Sequence of chain 1.C:
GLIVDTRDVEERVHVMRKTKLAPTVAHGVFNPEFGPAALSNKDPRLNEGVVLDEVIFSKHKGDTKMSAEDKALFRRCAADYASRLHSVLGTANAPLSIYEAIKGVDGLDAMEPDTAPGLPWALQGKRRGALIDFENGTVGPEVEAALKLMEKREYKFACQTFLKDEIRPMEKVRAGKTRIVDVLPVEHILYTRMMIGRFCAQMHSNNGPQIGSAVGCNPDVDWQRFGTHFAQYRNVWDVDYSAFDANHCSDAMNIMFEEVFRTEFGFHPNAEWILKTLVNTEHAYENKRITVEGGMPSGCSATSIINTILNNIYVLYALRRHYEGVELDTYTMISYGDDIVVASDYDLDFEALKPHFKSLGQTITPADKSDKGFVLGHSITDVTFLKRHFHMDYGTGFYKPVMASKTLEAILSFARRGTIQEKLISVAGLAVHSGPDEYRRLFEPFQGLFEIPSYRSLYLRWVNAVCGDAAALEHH

Binding-site contacts:
Ligand atom N1 contacts residue G4 of chain 1.A at 3.3 Å (h-bond).
Ligand atom O3G contacts residue ALA243 of chain 1.C at 3.4 Å (h-bond).
Ligand atom PG contacts residue SER242 of chain 1.C at 3.6 Å.
Ligand atom O2B contacts residue ASP338 of chain 1.C at 2.4 Å (salt-bridge).
Ligand atom C1' contacts residue ASP245 of chain 1.C at 3.6 Å.
Ligand atom O1B contacts residue ALA243 of chain 1.C at 2.9 Å.
Ligand atom O3 contacts residue G4 of chain 1.A at 3.6 Å.
Ligand atom N4 contacts residue G4 of chain 1.A at 3.0 Å (h-bond).
Ligand atom O3 contacts residue SER298 of chain 1.C at 2.9 Å.
Ligand atom C5' contacts residue C6 of chain 1.B at 3.4 Å.
Ligand atom N2 contacts residue G4 of chain 1.A at 3.2 Å (h-bond).
Ligand atom C3 contacts residue G4 of chain 1.A at 3.0 Å.
Ligand atom O2B contacts residue PHE244 of chain 1.C at 3.6 Å (h-bond).
Ligand atom C3' contacts residue ASP245 of chain 1.C at 3.0 Å.
Ligand atom PB contacts residue ALA243 of chain 1.C at 3.2 Å.
Ligand atom C6 contacts residue U3 of chain 1.A at 3.3 Å.
Ligand atom PG contacts residue ALA243 of chain 1.C at 3.7 Å.
Ligand atom O1B contacts residue PHE244 of chain 1.C at 3.5 Å (h-bond).
Ligand atom O3 contacts residue U3 of chain 1.A at 3.1 Å (h-bond).
Ligand atom O2A contacts residue ASP338 of chain 1.C at 2.9 Å (salt-bridge).
Ligand atom C5 contacts residue C6 of chain 1.B at 3.3 Å.
Ligand atom O3B contacts residue ALA243 of chain 1.C at 2.7 Å (h-bond).
Ligand atom O3 contacts residue GLY299 of chain 1.C at 2.4 Å (h-bond).
Ligand atom C4' contacts residue C6 of chain 1.B at 3.4 Å.
Ligand atom C6 contacts residue G4 of chain 1.A at 3.2 Å.
Ligand atom O2' contacts residue ASP245 of chain 1.C at 2.4 Å.
Ligand atom N2 contacts residue ASP245 of chain 1.C at 3.5 Å (salt-bridge).
Ligand atom O2G contacts residue SER242 of chain 1.C at 3.1 Å.
Ligand atom C5 contacts residue G4 of chain 1.A at 3.2 Å.
Ligand atom C6 contacts residue GLY299 of chain 1.C at 3.6 Å.
Ligand atom O4' contacts residue C6 of chain 1.B at 2.8 Å (h-bond).
Ligand atom O3B contacts residue SER242 of chain 1.C at 3.1 Å.
Ligand atom C1' contacts residue C6 of chain 1.B at 3.4 Å.
Ligand atom N3 contacts residue G4 of chain 1.A at 3.0 Å (h-bond).
Ligand atom N3 contacts residue U3 of chain 1.A at 2.6 Å (h-bond).
Ligand atom O3' contacts residue ASP245 of chain 1.C at 2.7 Å.
Ligand atom C2' contacts residue ASP245 of chain 1.C at 2.2 Å.
Ligand atom O1A contacts residue ARG179 of chain 1.C at 2.9 Å (salt-bridge).
Ligand atom C4' contacts residue ASP338 of chain 1.C at 3.4 Å.
Ligand atom O2' contacts residue ASN307 of chain 1.C at 2.3 Å (h-bond).

A protein and the small-molecule ligand that binds it are described below.
Small molecule (SMILES): NC(=O)c1ncn([C@@H]2O[C@H](CO[P](=O)(O)O[P](=O)(O)OP(=O)(O)O)[C@@H](O)[C@H]2O)n1